A small-molecule ligand and the protein it binds are described below.
Small molecule (SMILES): O=C1CCCC(=O)C1=C(O)c1ccc(C(F)(F)F)cc1[N+](=O)[O-]

Sequence of chain 1.B:
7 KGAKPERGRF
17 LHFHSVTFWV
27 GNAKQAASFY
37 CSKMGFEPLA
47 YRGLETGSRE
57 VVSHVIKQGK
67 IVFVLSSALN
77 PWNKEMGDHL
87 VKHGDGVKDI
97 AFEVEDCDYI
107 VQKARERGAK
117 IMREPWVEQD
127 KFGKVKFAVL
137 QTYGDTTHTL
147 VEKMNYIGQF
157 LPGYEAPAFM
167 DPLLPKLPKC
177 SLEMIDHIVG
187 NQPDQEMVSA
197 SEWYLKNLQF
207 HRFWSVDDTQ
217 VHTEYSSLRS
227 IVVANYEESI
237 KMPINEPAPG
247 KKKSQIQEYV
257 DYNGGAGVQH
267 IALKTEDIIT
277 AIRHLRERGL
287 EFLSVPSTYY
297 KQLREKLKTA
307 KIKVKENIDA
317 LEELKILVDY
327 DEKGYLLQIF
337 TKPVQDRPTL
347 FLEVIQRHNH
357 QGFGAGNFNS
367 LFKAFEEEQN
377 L

Binding-site contacts:
Ligand atom F2 contacts residue ASN363 of chain 1.B at 3.5 Å.
Ligand atom ON1 contacts residue MPD1 of chain 1.L at 3.5 Å.
Ligand atom O7 contacts residue PHE359 of chain 1.B at 3.6 Å.
Ligand atom O5 contacts residue HIS183 of chain 1.B at 3.1 Å (h-bond).
Ligand atom O5 contacts residue PHE359 of chain 1.B at 3.5 Å.
Ligand atom C12 contacts residue GLN334 of chain 1.B at 3.7 Å.
Ligand atom C12 contacts residue GLY360 of chain 1.B at 3.4 Å.
Ligand atom F3 contacts residue ASN363 of chain 1.B at 3.3 Å.
Ligand atom O5 contacts residue HIS266 of chain 1.B at 3.7 Å.
Ligand atom C12 contacts residue PHE336 of chain 1.B at 3.7 Å (hydrophobic).
Ligand atom C8 contacts residue PHE336 of chain 1.B at 3.3 Å (hydrophobic).
Ligand atom ON1 contacts residue HIS266 of chain 1.B at 3.0 Å.
Ligand atom C3 contacts residue PRO239 of chain 1.B at 3.7 Å (hydrophobic).
Ligand atom C6 contacts residue CO1 of chain 1.J at 3.6 Å.
Ligand atom ON2 contacts residue GLN265 of chain 1.B at 3.5 Å (h-bond).
Ligand atom C10 contacts residue PHE364 of chain 1.B at 3.6 Å (hydrophobic).
Ligand atom O1 contacts residue PHE364 of chain 1.B at 3.1 Å.
Ligand atom O7 contacts residue PHE336 of chain 1.B at 3.5 Å.
Ligand atom F2 contacts residue PHE364 of chain 1.B at 3.3 Å.
Ligand atom C7 contacts residue CO1 of chain 1.J at 3.1 Å.
Ligand atom C9 contacts residue PHE336 of chain 1.B at 3.5 Å (hydrophobic).
Ligand atom C3 contacts residue ASN241 of chain 1.B at 3.6 Å.
Ligand atom C4 contacts residue PHE359 of chain 1.B at 3.7 Å (hydrophobic).
Ligand atom O7 contacts residue GLU349 of chain 1.B at 3.0 Å (salt-bridge).
Ligand atom C11 contacts residue PHE336 of chain 1.B at 3.7 Å (hydrophobic).
Ligand atom N contacts residue MPD1 of chain 1.L at 3.2 Å.
Ligand atom C13 contacts residue PHE336 of chain 1.B at 3.4 Å (hydrophobic).
Ligand atom C1 contacts residue VAL185 of chain 1.B at 3.6 Å (hydrophobic).
Ligand atom ON1 contacts residue PHE336 of chain 1.B at 3.5 Å.
Ligand atom C3 contacts residue SER226 of chain 1.B at 3.2 Å.
Ligand atom C7 contacts residue HIS266 of chain 1.B at 3.3 Å.
Ligand atom O5 contacts residue CO1 of chain 1.J at 2.0 Å.
Ligand atom C10 contacts residue MPD1 of chain 1.L at 3.5 Å.
Ligand atom O7 contacts residue HIS266 of chain 1.B at 3.3 Å.
Ligand atom ON2 contacts residue MPD1 of chain 1.L at 3.2 Å.
Ligand atom C4 contacts residue PRO239 of chain 1.B at 3.5 Å (hydrophobic).
Ligand atom ON1 contacts residue PHE347 of chain 1.B at 3.3 Å.
Ligand atom O7 contacts residue CO1 of chain 1.J at 1.9 Å.
Ligand atom C1 contacts residue CO1 of chain 1.J at 3.1 Å.
Ligand atom C13 contacts residue PHE359 of chain 1.B at 3.0 Å (hydrophobic).